A protein and the small-molecule ligand that binds it are described below.
Small molecule (SMILES): CC(=O)N[C@@H]1[C@@H](O)[C@H](O)[C@@H](CO)O[C@H]1O

Sequence of chain 1.G:
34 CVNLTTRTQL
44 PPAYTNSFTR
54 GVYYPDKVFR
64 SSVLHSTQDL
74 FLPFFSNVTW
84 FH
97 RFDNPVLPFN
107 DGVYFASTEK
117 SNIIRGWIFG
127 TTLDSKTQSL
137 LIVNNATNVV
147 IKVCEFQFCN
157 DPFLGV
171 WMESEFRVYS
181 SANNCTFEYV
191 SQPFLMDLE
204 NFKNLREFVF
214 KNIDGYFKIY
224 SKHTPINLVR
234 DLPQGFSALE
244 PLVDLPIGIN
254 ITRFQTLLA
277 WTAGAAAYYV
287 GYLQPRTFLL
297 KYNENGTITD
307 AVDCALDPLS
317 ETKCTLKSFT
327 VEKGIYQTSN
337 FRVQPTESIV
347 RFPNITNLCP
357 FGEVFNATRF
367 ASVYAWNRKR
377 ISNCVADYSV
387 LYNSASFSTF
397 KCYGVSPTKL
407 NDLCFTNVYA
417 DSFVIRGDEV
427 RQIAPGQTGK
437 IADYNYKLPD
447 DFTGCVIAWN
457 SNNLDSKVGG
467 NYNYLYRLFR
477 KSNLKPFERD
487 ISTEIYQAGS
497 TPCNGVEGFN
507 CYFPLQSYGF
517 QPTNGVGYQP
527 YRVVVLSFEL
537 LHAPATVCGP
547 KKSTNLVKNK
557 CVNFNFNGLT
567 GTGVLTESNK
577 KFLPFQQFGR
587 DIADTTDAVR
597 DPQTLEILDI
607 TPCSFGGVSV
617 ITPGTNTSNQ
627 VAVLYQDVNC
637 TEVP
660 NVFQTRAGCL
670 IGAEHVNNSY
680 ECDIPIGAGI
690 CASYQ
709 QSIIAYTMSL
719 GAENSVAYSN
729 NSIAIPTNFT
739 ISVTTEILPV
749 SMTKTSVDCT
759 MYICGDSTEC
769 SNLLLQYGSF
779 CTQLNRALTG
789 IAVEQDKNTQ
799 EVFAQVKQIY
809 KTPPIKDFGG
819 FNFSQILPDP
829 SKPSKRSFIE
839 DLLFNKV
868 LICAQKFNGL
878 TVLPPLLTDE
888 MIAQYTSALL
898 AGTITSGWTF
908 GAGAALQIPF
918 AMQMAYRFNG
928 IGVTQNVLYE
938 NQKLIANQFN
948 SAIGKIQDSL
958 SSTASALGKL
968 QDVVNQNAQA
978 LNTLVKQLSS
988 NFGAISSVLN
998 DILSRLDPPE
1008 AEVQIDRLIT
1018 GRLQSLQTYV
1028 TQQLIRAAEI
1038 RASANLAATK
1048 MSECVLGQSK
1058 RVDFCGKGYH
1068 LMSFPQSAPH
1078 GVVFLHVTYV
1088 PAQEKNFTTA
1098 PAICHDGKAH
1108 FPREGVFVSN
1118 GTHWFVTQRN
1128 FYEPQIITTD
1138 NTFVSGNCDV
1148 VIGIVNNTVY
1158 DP

Binding-site contacts:
Ligand atom C3 contacts residue ASN622 of chain 1.G at 3.9 Å.
Ligand atom C1 contacts residue ASN622 of chain 1.G at 1.5 Å.
Ligand atom C2 contacts residue ASN622 of chain 1.G at 2.5 Å.
Ligand atom C4 contacts residue ASN622 of chain 1.G at 4.3 Å.
Ligand atom N2 contacts residue ASN622 of chain 1.G at 3.0 Å (h-bond).
Ligand atom O5 contacts residue ASN622 of chain 1.G at 2.4 Å (h-bond).
Ligand atom C8 contacts residue ASN622 of chain 1.G at 4.4 Å.
Ligand atom O7 contacts residue ASN622 of chain 1.G at 3.1 Å (h-bond).
Ligand atom C7 contacts residue ASN622 of chain 1.G at 3.2 Å.
Ligand atom C5 contacts residue ASN622 of chain 1.G at 3.8 Å.